Sequence of chain 1.R:
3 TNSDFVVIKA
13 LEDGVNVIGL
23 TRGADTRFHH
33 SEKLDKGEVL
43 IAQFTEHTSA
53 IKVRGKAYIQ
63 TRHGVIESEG

Sequence of chain 1.S:
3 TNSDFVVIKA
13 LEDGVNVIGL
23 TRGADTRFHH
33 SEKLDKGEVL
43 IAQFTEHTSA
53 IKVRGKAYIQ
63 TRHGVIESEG

Binding-site contacts:
Ligand atom N contacts residue THR23 of chain 1.S at 2.7 Å (h-bond).
Ligand atom O contacts residue THR47 of chain 1.R at 3.6 Å (h-bond).
Ligand atom CG contacts residue SER51 of chain 1.S at 3.9 Å.
Ligand atom CH2 contacts residue GLY21 of chain 1.R at 3.4 Å.
Ligand atom CD1 contacts residue SER51 of chain 1.S at 3.6 Å.
Ligand atom CA contacts residue THR28 of chain 1.S at 3.3 Å.
Ligand atom CE2 contacts residue ALA44 of chain 1.R at 3.9 Å (hydrophobic).
Ligand atom N contacts residue GLY25 of chain 1.S at 2.8 Å (h-bond).
Ligand atom CB contacts residue SER51 of chain 1.S at 3.5 Å.
Ligand atom N contacts residue THR28 of chain 1.S at 2.9 Å (h-bond).
Ligand atom CE2 contacts residue GLN45 of chain 1.R at 3.9 Å.
Ligand atom CE2 contacts residue THR50 of chain 1.R at 4.0 Å.
Ligand atom CZ2 contacts residue ALA44 of chain 1.R at 3.9 Å (hydrophobic).
Ligand atom N contacts residue ARG24 of chain 1.S at 3.8 Å.
Ligand atom OXT contacts residue THR47 of chain 1.R at 2.5 Å (h-bond).
Ligand atom C contacts residue SER51 of chain 1.S at 3.6 Å.
Ligand atom CA contacts residue THR23 of chain 1.S at 3.8 Å.
Ligand atom CZ3 contacts residue GLY21 of chain 1.R at 3.5 Å.
Ligand atom OXT contacts residue HIS31 of chain 1.R at 3.9 Å.
Ligand atom CB contacts residue THR28 of chain 1.S at 3.5 Å.
Ligand atom NE1 contacts residue GLN45 of chain 1.R at 2.8 Å (h-bond).
Ligand atom OXT contacts residue THR50 of chain 1.R at 2.8 Å (h-bond).
Ligand atom CD1 contacts residue GLN45 of chain 1.R at 3.5 Å.
Ligand atom C contacts residue GLY25 of chain 1.S at 3.5 Å.
Ligand atom C contacts residue THR50 of chain 1.R at 3.9 Å.
Ligand atom O contacts residue GLY25 of chain 1.S at 2.9 Å (h-bond).
Ligand atom O contacts residue ARG24 of chain 1.S at 3.6 Å.
Ligand atom N contacts residue ASP27 of chain 1.S at 3.0 Å (salt-bridge).
Ligand atom C contacts residue THR47 of chain 1.R at 3.4 Å.
Ligand atom CZ2 contacts residue THR50 of chain 1.R at 4.0 Å.
Ligand atom CD2 contacts residue THR50 of chain 1.R at 4.0 Å.
Ligand atom CD1 contacts residue THR47 of chain 1.R at 3.8 Å.
Ligand atom CB contacts residue THR23 of chain 1.S at 3.8 Å.
Ligand atom OXT contacts residue HIS49 of chain 1.R at 3.7 Å.
Ligand atom CE3 contacts residue HIS32 of chain 1.R at 3.9 Å.
Ligand atom O contacts residue SER51 of chain 1.S at 2.9 Å (h-bond).
Ligand atom CZ3 contacts residue HIS32 of chain 1.R at 4.0 Å.
Ligand atom CA contacts residue GLY25 of chain 1.S at 3.5 Å.
Ligand atom CZ2 contacts residue ILE53 of chain 1.R at 3.9 Å (hydrophobic).
Ligand atom NE1 contacts residue ALA44 of chain 1.R at 3.7 Å.

The protein below binds the small molecule below.
Small molecule (SMILES): N[C@@H](Cc1c[nH]c2ccccc12)C(=O)O